Sequence of chain 3.A:
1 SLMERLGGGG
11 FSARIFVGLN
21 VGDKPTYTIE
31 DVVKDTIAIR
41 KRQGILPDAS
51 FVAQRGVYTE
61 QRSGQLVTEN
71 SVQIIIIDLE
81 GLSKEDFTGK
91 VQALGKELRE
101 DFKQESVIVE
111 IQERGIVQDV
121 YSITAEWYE

Binding-site contacts:
Ligand atom C contacts residue VAL21 of chain 3.A at 4.5 Å (hydrophobic).
Ligand atom N contacts residue ASN20 of chain 3.A at 3.2 Å (h-bond).
Ligand atom O contacts residue ASN20 of chain 3.A at 3.9 Å.
Ligand atom CD contacts residue GLU69 of chain 3.A at 3.1 Å.
Ligand atom CA contacts residue GLU69 of chain 3.A at 3.5 Å.
Ligand atom CB contacts residue VAL67 of chain 3.A at 4.4 Å (hydrophobic).
Ligand atom OXT contacts residue GLU105 of chain 3.A at 2.9 Å (salt-bridge).
Ligand atom CD contacts residue GLY18 of chain 3.A at 4.1 Å.
Ligand atom CG contacts residue MTA1 of chain 3.F at 3.8 Å.
Ligand atom CA contacts residue GLY22 of chain 3.A at 4.1 Å.
Ligand atom O contacts residue GLY22 of chain 3.A at 2.8 Å (h-bond).
Ligand atom C contacts residue GLY22 of chain 3.A at 3.7 Å.
Ligand atom CD contacts residue MTA1 of chain 3.F at 3.7 Å.
Ligand atom CB contacts residue GLU69 of chain 3.A at 4.0 Å.
Ligand atom OXT contacts residue ASN20 of chain 3.A at 4.1 Å.
Ligand atom N contacts residue GLN104 of chain 3.A at 2.7 Å (h-bond).
Ligand atom N contacts residue GLU69 of chain 3.A at 2.6 Å (salt-bridge).
Ligand atom N contacts residue GLY18 of chain 3.A at 4.2 Å.
Ligand atom OXT contacts residue LYS103 of chain 3.A at 4.4 Å.
Ligand atom CG contacts residue TYR58 of chain 3.A at 3.1 Å (hydrophobic).
Ligand atom OXT contacts residue GLN104 of chain 3.A at 3.1 Å (h-bond).
Ligand atom C contacts residue GLU105 of chain 3.A at 4.0 Å.
Ligand atom O contacts residue GLU105 of chain 3.A at 4.4 Å.
Ligand atom C contacts residue ASN20 of chain 3.A at 3.6 Å.
Ligand atom CG contacts residue GLN104 of chain 3.A at 4.2 Å.
Ligand atom CA contacts residue GLN104 of chain 3.A at 3.7 Å.
Ligand atom O contacts residue VAL21 of chain 3.A at 3.8 Å.
Ligand atom CD contacts residue GLN104 of chain 3.A at 2.8 Å.
Ligand atom CB contacts residue TYR58 of chain 3.A at 3.5 Å (hydrophobic).
Ligand atom CA contacts residue ASN20 of chain 3.A at 3.3 Å.
Ligand atom C contacts residue GLN104 of chain 3.A at 3.7 Å.
Ligand atom CG contacts residue GLU69 of chain 3.A at 3.5 Å.

The protein below binds the small molecule below.
Small molecule (SMILES): O=C(O)[C@@H]1CCCN1